Binding-site contacts:
Ligand atom NH1 contacts residue ASP55 of chain 1.A at 3.6 Å.
Ligand atom NH2 contacts residue ASP55 of chain 1.E at 3.0 Å (salt-bridge).
Ligand atom C contacts residue HIS34 of chain 1.B at 3.9 Å.
Ligand atom CD contacts residue HIS34 of chain 1.B at 3.6 Å.
Ligand atom CG contacts residue ASP56 of chain 1.A at 3.9 Å.
Ligand atom CB contacts residue ASP41 of chain 1.B at 3.4 Å.
Ligand atom CG contacts residue HIS34 of chain 1.B at 3.8 Å.
Ligand atom OXT contacts residue HIS34 of chain 1.B at 3.2 Å.
Ligand atom CA contacts residue ASP41 of chain 1.B at 3.6 Å.
Ligand atom NH1 contacts residue HIS34 of chain 1.B at 2.9 Å (h-bond).
Ligand atom OXT contacts residue ASP55 of chain 1.A at 3.4 Å (salt-bridge).
Ligand atom C contacts residue ASP55 of chain 1.A at 3.5 Å.
Ligand atom CA contacts residue THR51 of chain 1.B at 3.2 Å.
Ligand atom OXT contacts residue ILE52 of chain 1.B at 3.6 Å.
Ligand atom O contacts residue THR57 of chain 1.A at 3.4 Å (h-bond).
Ligand atom NH2 contacts residue GLY31 of chain 1.E at 3.6 Å.
Ligand atom N contacts residue ASP56 of chain 1.A at 3.0 Å (salt-bridge).
Ligand atom NH2 contacts residue PRO30 of chain 1.E at 3.8 Å.
Ligand atom C contacts residue THR51 of chain 1.B at 3.7 Å.
Ligand atom OXT contacts residue ALA53 of chain 1.B at 3.0 Å (h-bond).
Ligand atom CB contacts residue HIS34 of chain 1.B at 3.9 Å.
Ligand atom NH2 contacts residue ASP55 of chain 1.A at 3.4 Å (salt-bridge).
Ligand atom CZ contacts residue ASP55 of chain 1.E at 3.6 Å.
Ligand atom CB contacts residue ALA37 of chain 1.B at 3.6 Å (hydrophobic).
Ligand atom NH1 contacts residue ASP55 of chain 1.E at 2.8 Å (salt-bridge).
Ligand atom NH1 contacts residue GLY31 of chain 1.E at 3.7 Å.
Ligand atom CB contacts residue THR51 of chain 1.B at 3.9 Å.
Ligand atom O contacts residue ASP55 of chain 1.A at 2.9 Å (salt-bridge).
Ligand atom O contacts residue GLY54 of chain 1.A at 3.7 Å.
Ligand atom CG contacts residue ASP41 of chain 1.B at 3.8 Å.
Ligand atom CD contacts residue SER38 of chain 1.B at 3.8 Å.
Ligand atom N contacts residue ASP41 of chain 1.B at 2.8 Å (salt-bridge).
Ligand atom CZ contacts residue ASP55 of chain 1.A at 3.7 Å.
Ligand atom N contacts residue THR57 of chain 1.A at 3.2 Å (h-bond).
Ligand atom O contacts residue ASP56 of chain 1.A at 3.2 Å (salt-bridge).
Ligand atom N contacts residue THR51 of chain 1.B at 3.0 Å (h-bond).
Ligand atom C contacts residue GLY54 of chain 1.A at 4.0 Å.
Ligand atom C contacts residue ALA53 of chain 1.B at 3.8 Å (hydrophobic).
Ligand atom C contacts residue ILE52 of chain 1.B at 4.0 Å (hydrophobic).
Ligand atom OXT contacts residue GLY54 of chain 1.A at 3.3 Å.

Sequence of chain 1.A:
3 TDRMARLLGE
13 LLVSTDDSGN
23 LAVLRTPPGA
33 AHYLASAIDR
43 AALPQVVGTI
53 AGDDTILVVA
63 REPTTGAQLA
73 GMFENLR

This small molecule binds to this protein.
Small molecule (SMILES): NC(=[NH2+])NCCC[C@H](N)C(=O)O

Sequence of chain 1.B:
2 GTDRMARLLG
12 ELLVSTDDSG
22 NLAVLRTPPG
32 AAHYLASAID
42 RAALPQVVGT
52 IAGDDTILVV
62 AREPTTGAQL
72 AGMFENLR

Sequence of chain 1.E:
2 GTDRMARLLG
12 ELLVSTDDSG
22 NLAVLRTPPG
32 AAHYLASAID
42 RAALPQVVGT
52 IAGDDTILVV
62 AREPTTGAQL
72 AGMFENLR